A protein and the small-molecule ligand that binds it are described below.
Small molecule (SMILES): O=C(CCl)N1CC2(CCN(C(=O)C3(Nc4ccc(Cl)cc4)CCOCC3)CC2)C1

Sequence of chain 2.A:
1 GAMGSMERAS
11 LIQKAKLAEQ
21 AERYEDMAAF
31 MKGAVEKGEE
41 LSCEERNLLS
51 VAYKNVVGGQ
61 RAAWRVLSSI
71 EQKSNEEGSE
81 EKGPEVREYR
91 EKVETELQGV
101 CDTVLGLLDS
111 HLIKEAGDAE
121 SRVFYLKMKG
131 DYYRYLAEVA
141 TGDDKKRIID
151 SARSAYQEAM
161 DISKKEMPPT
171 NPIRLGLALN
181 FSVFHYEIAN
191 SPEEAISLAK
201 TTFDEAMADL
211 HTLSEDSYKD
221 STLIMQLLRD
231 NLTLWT

Binding-site contacts:
Ligand atom C18 contacts residue ILE224 of chain 2.A at 4.1 Å (hydrophobic).
Ligand atom CL2 contacts residue LEU177 of chain 2.A at 4.2 Å.
Ligand atom C12 contacts residue LYS127 of chain 2.A at 4.2 Å.
Ligand atom C2 contacts residue CYS43 of chain 2.A at 1.7 Å (hydrophobic).
Ligand atom CL2 contacts residue PHE124 of chain 2.A at 4.2 Å.
Ligand atom C2 contacts residue GLU44 of chain 2.A at 4.2 Å.
Ligand atom C20 contacts residue ASN47 of chain 2.A at 3.5 Å.
Ligand atom N1 contacts residue CYS43 of chain 2.A at 3.7 Å.
Ligand atom C9 contacts residue VAL5 of chain 2.B at 4.0 Å (hydrophobic).
Ligand atom C14 contacts residue VAL5 of chain 2.B at 4.0 Å (hydrophobic).
Ligand atom C12 contacts residue VAL5 of chain 2.B at 3.8 Å (hydrophobic).
Ligand atom C13 contacts residue ILE224 of chain 2.A at 4.2 Å (hydrophobic).
Ligand atom C1 contacts residue CYS43 of chain 2.A at 2.5 Å (hydrophobic).
Ligand atom O1 contacts residue ARG46 of chain 2.A at 3.9 Å.
Ligand atom C14 contacts residue PRO172 of chain 2.A at 4.2 Å (hydrophobic).
Ligand atom C18 contacts residue LEU223 of chain 2.A at 4.2 Å (hydrophobic).
Ligand atom O2 contacts residue ILE224 of chain 2.A at 3.7 Å.
Ligand atom CL2 contacts residue LYS127 of chain 2.A at 3.3 Å.
Ligand atom O1 contacts residue ILE173 of chain 2.A at 3.0 Å.
Ligand atom CL2 contacts residue PRO172 of chain 2.A at 4.2 Å.
Ligand atom C6 contacts residue PRO172 of chain 2.A at 4.2 Å (hydrophobic).
Ligand atom C10 contacts residue VAL5 of chain 2.B at 3.5 Å (hydrophobic).
Ligand atom C13 contacts residue VAL5 of chain 2.B at 3.8 Å (hydrophobic).
Ligand atom C13 contacts residue PRO172 of chain 2.A at 3.4 Å (hydrophobic).
Ligand atom C14 contacts residue ILE224 of chain 2.A at 3.9 Å (hydrophobic).
Ligand atom C11 contacts residue PHE124 of chain 2.A at 3.8 Å (hydrophobic).
Ligand atom C5 contacts residue PRO172 of chain 2.A at 3.9 Å (hydrophobic).
Ligand atom C17 contacts residue LEU223 of chain 2.A at 4.1 Å (hydrophobic).
Ligand atom C13 contacts residue GLY176 of chain 2.A at 4.2 Å.
Ligand atom O2 contacts residue PRO172 of chain 2.A at 4.2 Å.
Ligand atom C11 contacts residue VAL5 of chain 2.B at 3.8 Å (hydrophobic).
Ligand atom C21 contacts residue ILE173 of chain 2.A at 3.7 Å (hydrophobic).
Ligand atom CL2 contacts residue GLY176 of chain 2.A at 4.1 Å.
Ligand atom O1 contacts residue CYS43 of chain 2.A at 2.7 Å (h-bond).
Ligand atom C19 contacts residue ASN47 of chain 2.A at 3.7 Å.
Ligand atom C21 contacts residue PHE124 of chain 2.A at 4.0 Å (hydrophobic).
Ligand atom C17 contacts residue VAL5 of chain 2.B at 3.8 Å (hydrophobic).
Ligand atom CL2 contacts residue ILE173 of chain 2.A at 3.7 Å.
Ligand atom C11 contacts residue LYS127 of chain 2.A at 4.2 Å.
Ligand atom C1 contacts residue ILE173 of chain 2.A at 4.0 Å (hydrophobic).

Sequence of chain 2.B:
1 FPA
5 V